Binding-site contacts:
Ligand atom C1 contacts residue ASN153 of chain 1.A at 1.5 Å.
Ligand atom O7 contacts residue PHE152 of chain 1.A at 4.4 Å.
Ligand atom C8 contacts residue SER151 of chain 1.A at 3.7 Å.
Ligand atom O7 contacts residue ASN153 of chain 1.A at 3.1 Å (h-bond).
Ligand atom C3 contacts residue ASN153 of chain 1.A at 3.9 Å.
Ligand atom C8 contacts residue ASN153 of chain 1.A at 3.9 Å.
Ligand atom C7 contacts residue ASN153 of chain 1.A at 3.3 Å.
Ligand atom C7 contacts residue PHE152 of chain 1.A at 4.3 Å (hydrophobic).
Ligand atom C8 contacts residue LYS164 of chain 1.A at 4.3 Å.
Ligand atom C8 contacts residue GLN131 of chain 1.A at 4.3 Å.
Ligand atom C8 contacts residue PHE152 of chain 1.A at 3.6 Å (hydrophobic).
Ligand atom O5 contacts residue ASN153 of chain 1.A at 2.4 Å (h-bond).
Ligand atom C5 contacts residue ASN153 of chain 1.A at 3.8 Å.
Ligand atom C4 contacts residue ASN153 of chain 1.A at 4.4 Å.
Ligand atom C2 contacts residue ASN153 of chain 1.A at 2.5 Å.
Ligand atom N2 contacts residue ASN153 of chain 1.A at 3.0 Å (h-bond).

A small-molecule ligand and the protein it binds are described below.
Small molecule (SMILES): CC(=O)N[C@H]1[C@H](O[C@H]2[C@H](O)[C@@H](NC(C)=O)CO[C@@H]2CO)O[C@H](CO)[C@@H](O)[C@@H]1O

Sequence of chain 1.A:
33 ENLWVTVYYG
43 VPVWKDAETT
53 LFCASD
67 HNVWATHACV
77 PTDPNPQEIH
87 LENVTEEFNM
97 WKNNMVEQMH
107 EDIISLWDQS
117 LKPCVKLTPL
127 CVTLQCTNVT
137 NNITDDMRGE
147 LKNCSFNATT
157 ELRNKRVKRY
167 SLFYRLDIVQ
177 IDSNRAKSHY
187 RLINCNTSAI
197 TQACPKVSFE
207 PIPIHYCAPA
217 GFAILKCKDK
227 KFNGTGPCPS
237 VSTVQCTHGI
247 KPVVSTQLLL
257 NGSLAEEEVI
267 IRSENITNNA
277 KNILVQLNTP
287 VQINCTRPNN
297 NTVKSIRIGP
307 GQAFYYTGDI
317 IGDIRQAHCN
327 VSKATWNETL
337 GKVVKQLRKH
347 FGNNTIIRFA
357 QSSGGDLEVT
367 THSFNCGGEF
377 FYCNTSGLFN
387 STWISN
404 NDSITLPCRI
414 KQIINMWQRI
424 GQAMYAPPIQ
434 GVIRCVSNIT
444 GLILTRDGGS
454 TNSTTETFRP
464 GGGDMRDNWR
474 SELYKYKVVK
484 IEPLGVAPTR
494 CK